Sequence of chain 1.A:
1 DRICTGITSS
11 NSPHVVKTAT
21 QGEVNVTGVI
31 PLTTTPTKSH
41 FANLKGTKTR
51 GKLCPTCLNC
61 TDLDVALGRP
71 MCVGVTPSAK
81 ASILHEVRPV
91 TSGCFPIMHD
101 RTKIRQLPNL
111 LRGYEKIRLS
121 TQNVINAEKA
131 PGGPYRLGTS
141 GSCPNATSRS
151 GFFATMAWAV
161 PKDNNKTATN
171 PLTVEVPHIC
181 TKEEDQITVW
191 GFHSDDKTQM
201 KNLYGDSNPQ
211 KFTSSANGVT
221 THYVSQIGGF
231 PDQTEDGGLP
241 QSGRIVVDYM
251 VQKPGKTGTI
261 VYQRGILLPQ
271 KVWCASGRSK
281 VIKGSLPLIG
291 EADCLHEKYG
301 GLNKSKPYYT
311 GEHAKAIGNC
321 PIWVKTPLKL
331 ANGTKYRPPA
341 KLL

Binding-site contacts:
Ligand atom C6 contacts residue ASN165 of chain 1.A at 4.5 Å.
Ligand atom N2 contacts residue ASN165 of chain 1.A at 2.8 Å (h-bond).
Ligand atom C3 contacts residue ASN165 of chain 1.A at 3.7 Å.
Ligand atom C5 contacts residue ASN165 of chain 1.A at 3.7 Å.
Ligand atom C8 contacts residue ASP163 of chain 1.A at 4.2 Å.
Ligand atom O7 contacts residue ASN165 of chain 1.A at 4.2 Å.
Ligand atom O5 contacts residue ASN165 of chain 1.A at 2.4 Å (h-bond).
Ligand atom C2 contacts residue ASN165 of chain 1.A at 2.3 Å.
Ligand atom O6 contacts residue ASN165 of chain 1.A at 4.1 Å.
Ligand atom C8 contacts residue ASN165 of chain 1.A at 3.3 Å.
Ligand atom C1 contacts residue ASN165 of chain 1.A at 1.4 Å.
Ligand atom C7 contacts residue ASN165 of chain 1.A at 3.2 Å.
Ligand atom C4 contacts residue ASN165 of chain 1.A at 4.1 Å.

A protein and the small-molecule ligand that binds it are described below.
Small molecule (SMILES): CC(=O)N[C@@H]1[C@@H](O)[C@H](O)[C@@H](CO)O[C@H]1O